Sequence of chain 1.A:
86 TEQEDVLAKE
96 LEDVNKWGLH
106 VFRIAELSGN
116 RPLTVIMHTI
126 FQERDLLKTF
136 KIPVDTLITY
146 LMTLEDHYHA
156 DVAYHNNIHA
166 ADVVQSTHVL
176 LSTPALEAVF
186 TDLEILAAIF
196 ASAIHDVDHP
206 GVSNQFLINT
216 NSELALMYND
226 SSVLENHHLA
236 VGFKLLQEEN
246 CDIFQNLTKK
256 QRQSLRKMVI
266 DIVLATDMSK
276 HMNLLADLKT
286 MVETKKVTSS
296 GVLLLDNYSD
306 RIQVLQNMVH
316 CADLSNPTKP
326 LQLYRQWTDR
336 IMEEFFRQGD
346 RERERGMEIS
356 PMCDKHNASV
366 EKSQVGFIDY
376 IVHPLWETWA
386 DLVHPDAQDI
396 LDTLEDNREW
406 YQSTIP

Binding-site contacts:
Ligand atom O1 contacts residue ILE336 of chain 1.A at 3.7 Å.
Ligand atom F2 contacts residue GLN369 of chain 1.A at 3.7 Å.
Ligand atom C7 contacts residue ASN321 of chain 1.A at 3.7 Å.
Ligand atom O3 contacts residue SER368 of chain 1.A at 2.6 Å (h-bond).
Ligand atom C16 contacts residue ASP318 of chain 1.A at 3.8 Å.
Ligand atom C9 contacts residue MET337 of chain 1.A at 3.8 Å (hydrophobic).
Ligand atom C10 contacts residue SER368 of chain 1.A at 3.1 Å.
Ligand atom C3 contacts residue PHE372 of chain 1.A at 3.9 Å (hydrophobic).
Ligand atom C1 contacts residue THR333 of chain 1.A at 3.5 Å.
Ligand atom F1 contacts residue ILE336 of chain 1.A at 3.8 Å.
Ligand atom C1 contacts residue GLN369 of chain 1.A at 3.4 Å.
Ligand atom C9 contacts residue GLN369 of chain 1.A at 3.6 Å.
Ligand atom C11 contacts residue MET357 of chain 1.A at 3.8 Å (hydrophobic).
Ligand atom O3 contacts residue MET357 of chain 1.A at 3.5 Å (h-bond).
Ligand atom F2 contacts residue PHE372 of chain 1.A at 3.8 Å.
Ligand atom O1 contacts residue GLN369 of chain 1.A at 3.1 Å (h-bond).
Ligand atom F1 contacts residue THR333 of chain 1.A at 3.4 Å.
Ligand atom C2 contacts residue ILE336 of chain 1.A at 3.8 Å (hydrophobic).
Ligand atom C10 contacts residue MET357 of chain 1.A at 3.5 Å (hydrophobic).
Ligand atom F1 contacts residue ASN321 of chain 1.A at 3.4 Å.
Ligand atom O2 contacts residue ILE336 of chain 1.A at 3.6 Å.
Ligand atom O3 contacts residue GLN369 of chain 1.A at 3.4 Å (h-bond).
Ligand atom F1 contacts residue TRP332 of chain 1.A at 3.3 Å.
Ligand atom C10 contacts residue PHE372 of chain 1.A at 3.5 Å (hydrophobic).
Ligand atom C8 contacts residue PHE340 of chain 1.A at 3.6 Å (hydrophobic).
Ligand atom C4 contacts residue ILE336 of chain 1.A at 3.6 Å (hydrophobic).
Ligand atom O2 contacts residue GLN369 of chain 1.A at 3.2 Å (h-bond).
Ligand atom C9 contacts residue SER368 of chain 1.A at 3.7 Å.
Ligand atom F2 contacts residue PRO322 of chain 1.A at 3.6 Å.
Ligand atom C2 contacts residue PHE372 of chain 1.A at 3.6 Å (hydrophobic).
Ligand atom F2 contacts residue TYR329 of chain 1.A at 3.5 Å.
Ligand atom C7 contacts residue PHE372 of chain 1.A at 3.8 Å (hydrophobic).
Ligand atom C6 contacts residue TYR159 of chain 1.A at 3.8 Å (hydrophobic).
Ligand atom C3 contacts residue ILE336 of chain 1.A at 3.7 Å (hydrophobic).
Ligand atom C10 contacts residue GLN369 of chain 1.A at 3.8 Å.
Ligand atom C1 contacts residue TYR329 of chain 1.A at 3.8 Å (hydrophobic).
Ligand atom C15 contacts residue LEU319 of chain 1.A at 3.8 Å (hydrophobic).
Ligand atom F2 contacts residue ASN321 of chain 1.A at 3.3 Å.
Ligand atom C9 contacts residue PHE340 of chain 1.A at 3.8 Å (hydrophobic).
Ligand atom O1 contacts residue PHE372 of chain 1.A at 3.8 Å.

A small-molecule ligand and the protein it binds are described below.
Small molecule (SMILES): CC(C)CC(=O)c1ccc(OC(F)F)c(O[C@H]2CCOC2)c1